The protein below binds the small molecule below.
Small molecule (SMILES): CC(=O)N[C@H]1[C@H](O[C@H]2[C@H](O)[C@@H](NC(C)=O)CO[C@@H]2CO)O[C@H](CO)[C@@H](O)[C@@H]1O

Sequence of chain 1.B:
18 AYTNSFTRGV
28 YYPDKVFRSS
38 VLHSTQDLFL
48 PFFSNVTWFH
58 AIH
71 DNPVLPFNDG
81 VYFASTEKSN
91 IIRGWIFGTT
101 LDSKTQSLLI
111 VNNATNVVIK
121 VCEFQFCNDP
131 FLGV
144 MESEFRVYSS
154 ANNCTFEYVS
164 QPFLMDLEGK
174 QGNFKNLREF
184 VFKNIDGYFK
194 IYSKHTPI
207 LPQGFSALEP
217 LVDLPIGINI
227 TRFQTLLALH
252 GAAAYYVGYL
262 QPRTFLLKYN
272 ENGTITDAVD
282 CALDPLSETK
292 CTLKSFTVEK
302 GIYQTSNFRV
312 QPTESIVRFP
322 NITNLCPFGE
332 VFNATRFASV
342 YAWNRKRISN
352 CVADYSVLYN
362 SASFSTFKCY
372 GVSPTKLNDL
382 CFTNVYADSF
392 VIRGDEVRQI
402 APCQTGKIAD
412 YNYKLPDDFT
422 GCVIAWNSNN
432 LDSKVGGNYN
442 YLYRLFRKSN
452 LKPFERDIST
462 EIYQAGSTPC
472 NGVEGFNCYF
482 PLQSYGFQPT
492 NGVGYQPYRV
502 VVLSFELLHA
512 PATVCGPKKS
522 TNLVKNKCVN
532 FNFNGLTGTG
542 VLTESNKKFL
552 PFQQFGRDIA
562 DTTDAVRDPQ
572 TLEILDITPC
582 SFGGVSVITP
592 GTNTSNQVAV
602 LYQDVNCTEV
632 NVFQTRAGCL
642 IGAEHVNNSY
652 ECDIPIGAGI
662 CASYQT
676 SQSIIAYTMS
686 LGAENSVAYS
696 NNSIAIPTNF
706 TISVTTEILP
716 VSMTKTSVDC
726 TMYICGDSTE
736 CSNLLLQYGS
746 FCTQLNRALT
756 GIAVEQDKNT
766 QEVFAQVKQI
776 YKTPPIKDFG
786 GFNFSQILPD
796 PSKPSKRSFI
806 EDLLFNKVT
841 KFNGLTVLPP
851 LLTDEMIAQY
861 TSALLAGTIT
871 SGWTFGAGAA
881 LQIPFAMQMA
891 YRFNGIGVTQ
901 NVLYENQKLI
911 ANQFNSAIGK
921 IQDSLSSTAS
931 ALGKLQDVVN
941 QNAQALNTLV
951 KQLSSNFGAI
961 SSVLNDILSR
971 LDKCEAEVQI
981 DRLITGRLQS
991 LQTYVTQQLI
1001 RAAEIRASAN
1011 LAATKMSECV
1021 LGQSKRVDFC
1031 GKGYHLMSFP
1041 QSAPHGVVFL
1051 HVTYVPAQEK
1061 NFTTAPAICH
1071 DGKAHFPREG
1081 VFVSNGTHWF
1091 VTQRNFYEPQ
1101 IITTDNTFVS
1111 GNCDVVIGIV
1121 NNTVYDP

Binding-site contacts:
Ligand atom C2 contacts residue ASN1085 of chain 1.B at 2.4 Å.
Ligand atom C1 contacts residue THR1087 of chain 1.B at 3.7 Å.
Ligand atom C2 contacts residue THR1087 of chain 1.B at 3.8 Å.
Ligand atom C5 contacts residue PHE1090 of chain 1.B at 4.3 Å (hydrophobic).
Ligand atom O5 contacts residue PHE1090 of chain 1.B at 3.9 Å.
Ligand atom C8 contacts residue THR1087 of chain 1.B at 4.5 Å.
Ligand atom C1 contacts residue ASN1085 of chain 1.B at 1.4 Å.
Ligand atom C7 contacts residue ASN1085 of chain 1.B at 3.3 Å.
Ligand atom C3 contacts residue THR1087 of chain 1.B at 3.8 Å.
Ligand atom C6 contacts residue PHE1090 of chain 1.B at 4.0 Å (hydrophobic).
Ligand atom N2 contacts residue ASN1085 of chain 1.B at 2.8 Å (h-bond).
Ligand atom C5 contacts residue HIS1088 of chain 1.B at 3.8 Å.
Ligand atom C1 contacts residue PHE1090 of chain 1.B at 4.4 Å (hydrophobic).
Ligand atom C3 contacts residue ASN1085 of chain 1.B at 3.7 Å.
Ligand atom C5 contacts residue ASN1085 of chain 1.B at 3.7 Å.
Ligand atom C6 contacts residue HIS1088 of chain 1.B at 4.3 Å.
Ligand atom O5 contacts residue ASN1085 of chain 1.B at 2.4 Å (h-bond).
Ligand atom O4 contacts residue HIS1088 of chain 1.B at 4.5 Å.
Ligand atom C8 contacts residue ASN1085 of chain 1.B at 3.4 Å.
Ligand atom O7 contacts residue ASN1085 of chain 1.B at 3.5 Å (h-bond).
Ligand atom C4 contacts residue ASN1085 of chain 1.B at 4.2 Å.
Ligand atom N2 contacts residue THR1087 of chain 1.B at 3.4 Å (h-bond).